Sequence of chain 1.A:
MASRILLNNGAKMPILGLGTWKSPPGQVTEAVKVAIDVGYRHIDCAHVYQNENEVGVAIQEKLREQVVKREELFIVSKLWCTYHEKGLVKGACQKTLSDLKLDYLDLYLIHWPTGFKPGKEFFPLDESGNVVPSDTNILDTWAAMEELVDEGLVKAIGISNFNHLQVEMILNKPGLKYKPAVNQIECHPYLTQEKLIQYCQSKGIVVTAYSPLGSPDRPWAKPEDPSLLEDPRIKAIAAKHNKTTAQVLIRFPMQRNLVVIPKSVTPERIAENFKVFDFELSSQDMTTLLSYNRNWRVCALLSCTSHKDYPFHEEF

Binding-site contacts:
Ligand atom O21 contacts residue TRP112 of chain 1.A at 3.0 Å (h-bond).
Ligand atom O20 contacts residue HIS111 of chain 1.A at 2.7 Å (h-bond).
Ligand atom F24 contacts residue TRP80 of chain 1.A at 3.6 Å.
Ligand atom F25 contacts residue CYS299 of chain 1.A at 3.5 Å.
Ligand atom O17 contacts residue TRP21 of chain 1.A at 3.5 Å.
Ligand atom C6 contacts residue TRP112 of chain 1.A at 3.5 Å (hydrophobic).
Ligand atom C5 contacts residue TRP112 of chain 1.A at 3.6 Å (hydrophobic).
Ligand atom C1 contacts residue TRP112 of chain 1.A at 3.4 Å (hydrophobic).
Ligand atom O20 contacts residue NAP1 of chain 1.B at 3.1 Å.
Ligand atom O21 contacts residue NAP1 of chain 1.B at 3.5 Å (h-bond).
Ligand atom C2 contacts residue LEU301 of chain 1.A at 3.6 Å (hydrophobic).
Ligand atom C1 contacts residue LEU301 of chain 1.A at 3.8 Å (hydrophobic).
Ligand atom C4 contacts residue TRP112 of chain 1.A at 3.3 Å (hydrophobic).
Ligand atom CL2 contacts residue TYR49 of chain 1.A at 3.8 Å.
Ligand atom C18 contacts residue NAP1 of chain 1.B at 3.5 Å.
Ligand atom I23 contacts residue THR114 of chain 1.A at 2.9 Å.
Ligand atom CL2 contacts residue VAL48 of chain 1.A at 3.1 Å.
Ligand atom C19 contacts residue HIS111 of chain 1.A at 3.4 Å.
Ligand atom C11 contacts residue TRP21 of chain 1.A at 3.7 Å (hydrophobic).
Ligand atom C12 contacts residue PHE123 of chain 1.A at 3.8 Å (hydrophobic).
Ligand atom CL2 contacts residue TRP21 of chain 1.A at 3.8 Å.
Ligand atom F24 contacts residue TRP112 of chain 1.A at 3.8 Å.
Ligand atom F24 contacts residue PHE123 of chain 1.A at 3.2 Å.
Ligand atom F25 contacts residue ALA300 of chain 1.A at 3.0 Å.
Ligand atom C2 contacts residue TRP112 of chain 1.A at 3.2 Å (hydrophobic).
Ligand atom F25 contacts residue LEU301 of chain 1.A at 3.3 Å.
Ligand atom C3 contacts residue TRP112 of chain 1.A at 3.6 Å (hydrophobic).
Ligand atom C13 contacts residue TRP21 of chain 1.A at 3.2 Å (hydrophobic).
Ligand atom C4 contacts residue TYR310 of chain 1.A at 3.8 Å (hydrophobic).
Ligand atom O16 contacts residue TRP220 of chain 1.A at 3.6 Å.
Ligand atom C7 contacts residue TRP112 of chain 1.A at 3.8 Å (hydrophobic).
Ligand atom O16 contacts residue LEU301 of chain 1.A at 3.6 Å.
Ligand atom I23 contacts residue TRP112 of chain 1.A at 3.9 Å.
Ligand atom C19 contacts residue NAP1 of chain 1.B at 3.4 Å.
Ligand atom O21 contacts residue HIS111 of chain 1.A at 3.4 Å (h-bond).
Ligand atom C9 contacts residue TRP220 of chain 1.A at 3.6 Å (hydrophobic).
Ligand atom O20 contacts residue TYR49 of chain 1.A at 2.8 Å (h-bond).
Ligand atom F25 contacts residue TRP112 of chain 1.A at 3.2 Å.
Ligand atom C18 contacts residue TRP21 of chain 1.A at 3.6 Å (hydrophobic).
Ligand atom C15 contacts residue TRP21 of chain 1.A at 3.6 Å (hydrophobic).

A protein and the small-molecule ligand that binds it are described below.
Small molecule (SMILES): O=C(O)COc1cc(Cl)ccc1C(=O)NCc1c(F)cc(I)cc1F